Binding-site contacts:
Ligand atom C4 contacts residue GLN444 of chain 1.A at 3.7 Å.
Ligand atom C3 contacts residue ASN445 of chain 1.A at 3.8 Å.
Ligand atom C5 contacts residue GLN444 of chain 1.A at 3.5 Å.
Ligand atom O7 contacts residue ASN445 of chain 1.A at 4.2 Å.
Ligand atom C2 contacts residue GLN444 of chain 1.A at 4.3 Å.
Ligand atom C8 contacts residue LEU16 of chain 1.A at 4.0 Å (hydrophobic).
Ligand atom C7 contacts residue ALA162 of chain 1.A at 3.5 Å (hydrophobic).
Ligand atom O6 contacts residue PHE441 of chain 1.A at 3.5 Å.
Ligand atom C4 contacts residue ASN445 of chain 1.A at 4.0 Å.
Ligand atom C6 contacts residue PHE441 of chain 1.A at 4.3 Å (hydrophobic).
Ligand atom O4 contacts residue GLN444 of chain 1.A at 4.0 Å.
Ligand atom C8 contacts residue ALA162 of chain 1.A at 3.7 Å (hydrophobic).
Ligand atom C5 contacts residue ASN445 of chain 1.A at 3.4 Å.
Ligand atom C1 contacts residue ASN445 of chain 1.A at 1.4 Å.
Ligand atom N2 contacts residue ASN445 of chain 1.A at 3.2 Å (h-bond).
Ligand atom O6 contacts residue ASN445 of chain 1.A at 2.8 Å (h-bond).
Ligand atom O7 contacts residue ALA162 of chain 1.A at 3.2 Å (h-bond).
Ligand atom O5 contacts residue GLN444 of chain 1.A at 3.6 Å (h-bond).
Ligand atom C2 contacts residue ASN445 of chain 1.A at 2.5 Å.
Ligand atom N2 contacts residue ALA162 of chain 1.A at 4.2 Å.
Ligand atom C8 contacts residue MET163 of chain 1.A at 4.4 Å (hydrophobic).
Ligand atom C1 contacts residue GLN444 of chain 1.A at 3.3 Å.
Ligand atom C7 contacts residue ASN445 of chain 1.A at 3.9 Å.
Ligand atom O5 contacts residue ASN445 of chain 1.A at 2.1 Å (h-bond).
Ligand atom C6 contacts residue GLN444 of chain 1.A at 3.6 Å.
Ligand atom C6 contacts residue ASN445 of chain 1.A at 3.7 Å.

The protein below binds the small molecule below.
Small molecule (SMILES): CC(=O)N[C@H]1[C@H](O[C@H]2[C@H](O)[C@@H](NC(C)=O)CO[C@@H]2CO)O[C@H](CO)[C@@H](O)[C@@H]1O

Sequence of chain 1.A:
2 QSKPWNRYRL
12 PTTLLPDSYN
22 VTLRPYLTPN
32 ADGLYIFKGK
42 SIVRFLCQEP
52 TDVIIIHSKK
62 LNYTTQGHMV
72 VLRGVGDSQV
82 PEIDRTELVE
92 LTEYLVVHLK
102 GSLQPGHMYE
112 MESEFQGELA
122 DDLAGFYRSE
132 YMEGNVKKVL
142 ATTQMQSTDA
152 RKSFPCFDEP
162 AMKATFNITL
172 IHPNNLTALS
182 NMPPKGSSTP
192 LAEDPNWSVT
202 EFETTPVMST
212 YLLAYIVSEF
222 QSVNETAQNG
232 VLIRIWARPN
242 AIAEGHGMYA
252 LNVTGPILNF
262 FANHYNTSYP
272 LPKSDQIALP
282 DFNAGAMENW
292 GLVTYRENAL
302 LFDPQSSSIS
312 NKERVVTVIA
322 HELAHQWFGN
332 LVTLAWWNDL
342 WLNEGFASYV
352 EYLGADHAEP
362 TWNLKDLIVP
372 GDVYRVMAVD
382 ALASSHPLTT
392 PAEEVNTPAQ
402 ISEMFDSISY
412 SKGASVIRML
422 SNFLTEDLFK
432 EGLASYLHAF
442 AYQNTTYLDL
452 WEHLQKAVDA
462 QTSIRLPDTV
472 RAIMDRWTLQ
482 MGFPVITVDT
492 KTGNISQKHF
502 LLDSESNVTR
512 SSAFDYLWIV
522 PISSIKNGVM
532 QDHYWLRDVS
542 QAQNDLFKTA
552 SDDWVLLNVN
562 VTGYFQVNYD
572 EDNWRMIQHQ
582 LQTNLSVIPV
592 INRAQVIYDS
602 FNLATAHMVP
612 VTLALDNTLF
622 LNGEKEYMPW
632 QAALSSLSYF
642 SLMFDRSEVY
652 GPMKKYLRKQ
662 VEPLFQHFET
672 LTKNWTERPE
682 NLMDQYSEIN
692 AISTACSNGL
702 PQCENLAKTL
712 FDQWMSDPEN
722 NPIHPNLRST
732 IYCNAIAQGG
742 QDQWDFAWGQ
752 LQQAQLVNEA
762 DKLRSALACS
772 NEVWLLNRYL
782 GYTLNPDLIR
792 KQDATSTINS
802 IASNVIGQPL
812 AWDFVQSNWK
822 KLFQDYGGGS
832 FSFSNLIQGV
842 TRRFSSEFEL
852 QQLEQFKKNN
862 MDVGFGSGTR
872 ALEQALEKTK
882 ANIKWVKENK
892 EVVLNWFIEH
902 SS